Sequence of chain 1.C:
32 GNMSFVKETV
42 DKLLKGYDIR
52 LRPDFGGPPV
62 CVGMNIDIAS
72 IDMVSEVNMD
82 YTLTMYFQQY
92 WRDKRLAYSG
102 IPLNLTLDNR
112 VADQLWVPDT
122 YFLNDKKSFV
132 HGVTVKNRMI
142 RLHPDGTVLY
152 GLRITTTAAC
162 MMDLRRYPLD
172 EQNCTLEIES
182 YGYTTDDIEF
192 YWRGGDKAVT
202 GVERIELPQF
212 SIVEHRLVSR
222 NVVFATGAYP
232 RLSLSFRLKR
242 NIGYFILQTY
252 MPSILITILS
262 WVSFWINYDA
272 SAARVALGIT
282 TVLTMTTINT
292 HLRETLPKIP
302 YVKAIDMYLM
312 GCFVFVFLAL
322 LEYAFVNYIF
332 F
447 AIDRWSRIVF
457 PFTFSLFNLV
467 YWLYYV

Binding-site contacts:
Ligand atom CA contacts residue TYR122 of chain 1.D at 3.5 Å (hydrophobic).
Ligand atom ND1 contacts residue GLN89 of chain 1.C at 3.9 Å.
Ligand atom CA contacts residue TYR230 of chain 1.D at 4.3 Å (hydrophobic).
Ligand atom CA contacts residue TYR182 of chain 1.D at 4.1 Å (hydrophobic).
Ligand atom CB contacts residue TYR230 of chain 1.D at 4.3 Å (hydrophobic).
Ligand atom CE1 contacts residue PHE225 of chain 1.D at 4.3 Å (hydrophobic).
Ligand atom CE1 contacts residue GLN89 of chain 1.C at 3.8 Å.
Ligand atom N contacts residue SER181 of chain 1.D at 3.1 Å (h-bond).
Ligand atom CB contacts residue TYR182 of chain 1.D at 3.7 Å (hydrophobic).
Ligand atom CB contacts residue TYR87 of chain 1.C at 4.5 Å (hydrophobic).
Ligand atom CA contacts residue PHE225 of chain 1.D at 3.9 Å (hydrophobic).
Ligand atom CG contacts residue THR227 of chain 1.D at 4.2 Å.
Ligand atom CD2 contacts residue ASP68 of chain 1.C at 4.0 Å.
Ligand atom NE2 contacts residue TYR87 of chain 1.C at 4.4 Å.
Ligand atom CD2 contacts residue TYR87 of chain 1.C at 4.2 Å (hydrophobic).
Ligand atom CE1 contacts residue THR227 of chain 1.D at 3.9 Å.
Ligand atom CB contacts residue TYR122 of chain 1.D at 4.4 Å (hydrophobic).
Ligand atom NE2 contacts residue ASP68 of chain 1.C at 3.5 Å (salt-bridge).
Ligand atom NE2 contacts residue PHE225 of chain 1.D at 3.7 Å.
Ligand atom N contacts residue TYR122 of chain 1.D at 3.1 Å (h-bond).
Ligand atom N contacts residue TYR230 of chain 1.D at 4.0 Å.
Ligand atom CG contacts residue TYR87 of chain 1.C at 4.3 Å (hydrophobic).
Ligand atom CG contacts residue PHE225 of chain 1.D at 4.3 Å (hydrophobic).
Ligand atom ND1 contacts residue THR227 of chain 1.D at 3.4 Å (h-bond).
Ligand atom CA contacts residue GLU180 of chain 1.D at 3.5 Å.
Ligand atom N contacts residue TYR182 of chain 1.D at 3.2 Å (h-bond).
Ligand atom CD2 contacts residue PHE225 of chain 1.D at 3.6 Å (hydrophobic).
Ligand atom N contacts residue GLU180 of chain 1.D at 3.2 Å (salt-bridge).

Sequence of chain 1.D:
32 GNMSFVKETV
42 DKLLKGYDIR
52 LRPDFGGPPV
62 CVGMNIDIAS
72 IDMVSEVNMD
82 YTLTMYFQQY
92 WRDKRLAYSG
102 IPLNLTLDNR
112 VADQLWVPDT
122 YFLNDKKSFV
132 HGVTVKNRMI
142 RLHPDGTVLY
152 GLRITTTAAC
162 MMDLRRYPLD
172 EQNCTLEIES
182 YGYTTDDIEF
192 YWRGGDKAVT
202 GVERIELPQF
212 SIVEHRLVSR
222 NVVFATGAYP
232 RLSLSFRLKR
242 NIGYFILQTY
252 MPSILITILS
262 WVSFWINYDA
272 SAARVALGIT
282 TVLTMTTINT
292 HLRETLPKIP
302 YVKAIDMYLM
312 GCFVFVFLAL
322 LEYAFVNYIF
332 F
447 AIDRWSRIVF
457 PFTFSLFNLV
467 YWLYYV

A small-molecule ligand and the protein it binds are described below.
Small molecule (SMILES): NCCc1c[nH]cn1